Sequence of chain 1.D:
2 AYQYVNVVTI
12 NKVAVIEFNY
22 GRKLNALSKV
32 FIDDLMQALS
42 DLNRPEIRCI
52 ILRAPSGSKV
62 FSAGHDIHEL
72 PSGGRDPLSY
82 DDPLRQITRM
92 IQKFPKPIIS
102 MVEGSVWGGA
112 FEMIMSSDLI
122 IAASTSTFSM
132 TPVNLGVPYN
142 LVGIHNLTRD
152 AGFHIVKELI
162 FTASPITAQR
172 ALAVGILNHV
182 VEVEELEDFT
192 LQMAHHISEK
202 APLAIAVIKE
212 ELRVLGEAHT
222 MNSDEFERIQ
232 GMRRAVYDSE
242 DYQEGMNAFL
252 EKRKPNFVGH

Sequence of chain 1.E:
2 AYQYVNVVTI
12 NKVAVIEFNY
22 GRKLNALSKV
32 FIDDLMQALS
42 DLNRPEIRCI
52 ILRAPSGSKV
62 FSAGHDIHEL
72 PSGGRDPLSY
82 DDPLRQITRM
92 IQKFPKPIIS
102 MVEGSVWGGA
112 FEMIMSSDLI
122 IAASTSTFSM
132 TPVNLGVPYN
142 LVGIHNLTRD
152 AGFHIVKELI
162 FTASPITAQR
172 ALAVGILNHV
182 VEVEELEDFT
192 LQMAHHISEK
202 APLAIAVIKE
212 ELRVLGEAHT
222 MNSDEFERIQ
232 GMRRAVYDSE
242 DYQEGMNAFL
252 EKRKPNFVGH

A small-molecule ligand and the protein it binds are described below.
Small molecule (SMILES): CC(C(=O)SCCNC(=O)CCNC(=O)[C@H](O)C(C)(C)COP(=O)(O)OP(=O)(O)OC[C@H]1O[C@@H](n2cnc3c(N)ncnc32)[C@H](O)[C@@H]1OP(=O)(O)O)=[N+]([O-])[O-]

Binding-site contacts:
Ligand atom C4 contacts residue SER130 of chain 1.E at 3.6 Å.
Ligand atom C4 contacts residue TRP108 of chain 1.E at 2.7 Å (hydrophobic).
Ligand atom C6 contacts residue TRP108 of chain 1.E at 3.5 Å (hydrophobic).
Ligand atom N9 contacts residue SER130 of chain 1.E at 3.8 Å.
Ligand atom N9 contacts residue PRO166 of chain 1.E at 3.9 Å.
Ligand atom N1 contacts residue TRP108 of chain 1.E at 3.6 Å.
Ligand atom N9 contacts residue TRP108 of chain 1.E at 2.8 Å.
Ligand atom C2 contacts residue TRP108 of chain 1.E at 3.6 Å (hydrophobic).
Ligand atom N1 contacts residue SER106 of chain 1.E at 3.3 Å.
Ligand atom N7 contacts residue SER130 of chain 1.E at 1.9 Å (h-bond).
Ligand atom N6 contacts residue THR128 of chain 1.E at 3.5 Å (h-bond).
Ligand atom C8 contacts residue SER130 of chain 1.E at 2.9 Å.
Ligand atom C4 contacts residue PRO166 of chain 1.E at 3.7 Å (hydrophobic).
Ligand atom C2 contacts residue THR128 of chain 1.E at 3.2 Å.
Ligand atom C8 contacts residue TRP108 of chain 1.E at 2.7 Å (hydrophobic).
Ligand atom C6 contacts residue THR128 of chain 1.E at 3.6 Å.
Ligand atom N6 contacts residue SER130 of chain 1.E at 2.9 Å (h-bond).
Ligand atom C5 contacts residue PRO166 of chain 1.E at 3.5 Å (hydrophobic).
Ligand atom O6 contacts residue HIS197 of chain 1.D at 3.7 Å.
Ligand atom O7 contacts residue SER165 of chain 1.E at 3.1 Å (h-bond).
Ligand atom N6 contacts residue PHE129 of chain 1.E at 3.4 Å.
Ligand atom O11 contacts residue HIS197 of chain 1.D at 3.5 Å.
Ligand atom P1 contacts residue HIS197 of chain 1.D at 3.9 Å.
Ligand atom O22 contacts residue PRO166 of chain 1.E at 3.8 Å.
Ligand atom N7 contacts residue TRP108 of chain 1.E at 2.7 Å.
Ligand atom C5 contacts residue SER130 of chain 1.E at 2.4 Å.
Ligand atom N1 contacts residue THR128 of chain 1.E at 2.6 Å (h-bond).
Ligand atom O5' contacts residue PRO166 of chain 1.E at 3.4 Å.
Ligand atom O4' contacts residue PRO166 of chain 1.E at 3.6 Å.
Ligand atom C5 contacts residue TRP108 of chain 1.E at 2.9 Å (hydrophobic).
Ligand atom O11 contacts residue SER165 of chain 1.E at 3.8 Å.
Ligand atom C2 contacts residue SER106 of chain 1.E at 3.9 Å.
Ligand atom C6 contacts residue SER130 of chain 1.E at 3.0 Å.
Ligand atom N3 contacts residue TRP108 of chain 1.E at 3.2 Å.
Ligand atom C6 contacts residue PRO166 of chain 1.E at 3.8 Å (hydrophobic).
Ligand atom O12 contacts residue HIS197 of chain 1.D at 3.8 Å.
Ligand atom N6 contacts residue VAL107 of chain 1.E at 2.8 Å (h-bond).
Ligand atom C1' contacts residue TRP108 of chain 1.E at 3.5 Å (hydrophobic).
Ligand atom O6 contacts residue SER165 of chain 1.E at 2.9 Å (h-bond).
Ligand atom P2 contacts residue SER165 of chain 1.E at 3.7 Å.